Sequence of chain 1.C:
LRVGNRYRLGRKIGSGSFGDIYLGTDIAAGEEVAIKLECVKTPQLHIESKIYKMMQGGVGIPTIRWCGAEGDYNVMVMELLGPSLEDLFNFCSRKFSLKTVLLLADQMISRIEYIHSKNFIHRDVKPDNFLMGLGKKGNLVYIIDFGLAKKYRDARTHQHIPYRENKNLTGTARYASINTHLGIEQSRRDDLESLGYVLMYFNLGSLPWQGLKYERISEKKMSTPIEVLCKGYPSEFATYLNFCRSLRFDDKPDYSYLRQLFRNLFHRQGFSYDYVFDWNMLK

Binding-site contacts:
Ligand atom N01 contacts residue LEU105 of chain 1.C at 2.7 Å (h-bond).
Ligand atom C19 contacts residue GLY36 of chain 1.C at 3.7 Å.
Ligand atom N14 contacts residue ILE35 of chain 1.C at 3.9 Å.
Ligand atom C02 contacts residue LEU105 of chain 1.C at 3.7 Å (hydrophobic).
Ligand atom CL8 contacts residue PRO86 of chain 1.C at 4.1 Å.
Ligand atom C10 contacts residue LEU155 of chain 1.C at 4.0 Å (hydrophobic).
Ligand atom C19 contacts residue SER37 of chain 1.C at 3.3 Å.
Ligand atom C17 contacts residue ILE35 of chain 1.C at 3.9 Å (hydrophobic).
Ligand atom O20 contacts residue ILE43 of chain 1.C at 4.1 Å.
Ligand atom C13 contacts residue ILE43 of chain 1.C at 4.1 Å (hydrophobic).
Ligand atom C09 contacts residue ILE168 of chain 1.C at 4.1 Å (hydrophobic).
Ligand atom N03 contacts residue ALA56 of chain 1.C at 3.9 Å.
Ligand atom CL8 contacts residue TYR76 of chain 1.C at 3.0 Å.
Ligand atom C05 contacts residue ALA56 of chain 1.C at 3.7 Å (hydrophobic).
Ligand atom C04 contacts residue ALA56 of chain 1.C at 3.7 Å (hydrophobic).
Ligand atom N03 contacts residue LEU105 of chain 1.C at 3.1 Å (h-bond).
Ligand atom N03 contacts residue LEU155 of chain 1.C at 3.9 Å.
Ligand atom N12 contacts residue ILE43 of chain 1.C at 3.8 Å.
Ligand atom O20 contacts residue SER37 of chain 1.C at 3.7 Å.
Ligand atom N03 contacts residue LEU104 of chain 1.C at 4.0 Å.
Ligand atom C11 contacts residue ILE43 of chain 1.C at 3.9 Å (hydrophobic).
Ligand atom C06 contacts residue MET102 of chain 1.C at 3.8 Å (hydrophobic).
Ligand atom C05 contacts residue GLU103 of chain 1.C at 3.2 Å.
Ligand atom C04 contacts residue LEU105 of chain 1.C at 3.9 Å (hydrophobic).
Ligand atom CL8 contacts residue MET102 of chain 1.C at 4.0 Å.
Ligand atom C11 contacts residue LEU155 of chain 1.C at 3.6 Å (hydrophobic).
Ligand atom N01 contacts residue GLY106 of chain 1.C at 3.9 Å.
Ligand atom C06 contacts residue GLU103 of chain 1.C at 3.8 Å.
Ligand atom N12 contacts residue ILE168 of chain 1.C at 4.1 Å.
Ligand atom C02 contacts residue LEU155 of chain 1.C at 3.6 Å (hydrophobic).
Ligand atom N15 contacts residue LEU155 of chain 1.C at 3.5 Å.
Ligand atom C04 contacts residue LEU155 of chain 1.C at 4.0 Å (hydrophobic).
Ligand atom N01 contacts residue LEU155 of chain 1.C at 4.1 Å.
Ligand atom C02 contacts residue LEU104 of chain 1.C at 4.0 Å (hydrophobic).
Ligand atom C05 contacts residue LEU105 of chain 1.C at 3.5 Å (hydrophobic).
Ligand atom N01 contacts residue LEU104 of chain 1.C at 3.5 Å.
Ligand atom C06 contacts residue PRO86 of chain 1.C at 3.8 Å (hydrophobic).
Ligand atom C18 contacts residue GLY36 of chain 1.C at 3.7 Å.
Ligand atom C18 contacts residue ILE35 of chain 1.C at 3.7 Å (hydrophobic).
Ligand atom N14 contacts residue LEU155 of chain 1.C at 3.9 Å.

A small-molecule ligand and the protein it binds are described below.
Small molecule (SMILES): Nc1nc2ccc(Cl)cc2c2nc(-c3ccco3)nn12